Sequence of chain 1.A:
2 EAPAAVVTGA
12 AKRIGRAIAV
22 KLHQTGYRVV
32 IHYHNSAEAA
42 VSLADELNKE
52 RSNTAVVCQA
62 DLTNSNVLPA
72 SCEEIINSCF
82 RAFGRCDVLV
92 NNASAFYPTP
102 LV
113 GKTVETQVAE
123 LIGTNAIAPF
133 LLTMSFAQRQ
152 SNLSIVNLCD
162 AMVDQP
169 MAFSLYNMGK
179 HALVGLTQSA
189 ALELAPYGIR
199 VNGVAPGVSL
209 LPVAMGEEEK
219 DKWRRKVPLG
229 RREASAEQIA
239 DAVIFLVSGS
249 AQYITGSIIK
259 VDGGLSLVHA

A protein and the small-molecule ligand that binds it are described below.
Small molecule (SMILES): Nc1nnc(NCc2cccs2)s1

Binding-site contacts:
Ligand atom NAM contacts residue PHE97 of chain 1.A at 3.3 Å.
Ligand atom NAI contacts residue NAP1 of chain 1.E at 3.7 Å.
Ligand atom NAM contacts residue SER95 of chain 1.A at 2.8 Å (h-bond).
Ligand atom CAA contacts residue LEU209 of chain 1.A at 4.4 Å (hydrophobic).
Ligand atom NAI contacts residue TYR174 of chain 1.A at 3.2 Å (h-bond).
Ligand atom NAL contacts residue NAP1 of chain 1.E at 2.8 Å (h-bond).
Ligand atom CAA contacts residue MET213 of chain 1.A at 3.9 Å (hydrophobic).
Ligand atom CAE contacts residue TRP221 of chain 1.A at 3.8 Å (hydrophobic).
Ligand atom CAH contacts residue PHE97 of chain 1.A at 4.0 Å (hydrophobic).
Ligand atom SAJ contacts residue PHE97 of chain 1.A at 3.8 Å.
Ligand atom SAJ contacts residue NAP1 of chain 1.E at 3.6 Å.
Ligand atom CAK contacts residue TYR174 of chain 1.A at 4.3 Å (hydrophobic).
Ligand atom CAC contacts residue PRO210 of chain 1.A at 3.7 Å (hydrophobic).
Ligand atom CAB contacts residue PHE97 of chain 1.A at 3.7 Å (hydrophobic).
Ligand atom CAK contacts residue SER95 of chain 1.A at 3.7 Å.
Ligand atom SAD contacts residue NAP1 of chain 1.E at 3.6 Å.
Ligand atom NAI contacts residue PHE97 of chain 1.A at 3.6 Å.
Ligand atom NAG contacts residue NAP1 of chain 1.E at 3.3 Å.
Ligand atom CAB contacts residue CME168 of chain 1.A at 3.7 Å.
Ligand atom CAE contacts residue LEU209 of chain 1.A at 3.8 Å (hydrophobic).
Ligand atom CAF contacts residue PHE97 of chain 1.A at 3.8 Å (hydrophobic).
Ligand atom CAF contacts residue PRO210 of chain 1.A at 3.6 Å (hydrophobic).
Ligand atom SAD contacts residue LEU209 of chain 1.A at 3.9 Å.
Ligand atom SAD contacts residue VAL206 of chain 1.A at 4.0 Å.
Ligand atom CAA contacts residue TRP221 of chain 1.A at 3.9 Å (hydrophobic).
Ligand atom CAK contacts residue PHE97 of chain 1.A at 3.4 Å (hydrophobic).
Ligand atom CAB contacts residue MET213 of chain 1.A at 4.0 Å (hydrophobic).
Ligand atom NAM contacts residue NAP1 of chain 1.E at 3.0 Å (h-bond).
Ligand atom NAL contacts residue SER95 of chain 1.A at 3.8 Å.
Ligand atom NAL contacts residue TYR174 of chain 1.A at 3.0 Å (h-bond).
Ligand atom CAC contacts residue PHE97 of chain 1.A at 4.1 Å (hydrophobic).
Ligand atom CAH contacts residue NAP1 of chain 1.E at 3.5 Å.
Ligand atom CAC contacts residue NAP1 of chain 1.E at 4.3 Å.
Ligand atom NAG contacts residue PHE97 of chain 1.A at 4.1 Å.
Ligand atom CAE contacts residue VAL206 of chain 1.A at 3.8 Å (hydrophobic).
Ligand atom CAK contacts residue NAP1 of chain 1.E at 3.4 Å.
Ligand atom CAA contacts residue CME168 of chain 1.A at 3.5 Å.
Ligand atom CAB contacts residue PRO210 of chain 1.A at 3.8 Å (hydrophobic).
Ligand atom CAF contacts residue NAP1 of chain 1.E at 4.0 Å.
Ligand atom NAL contacts residue PHE97 of chain 1.A at 3.5 Å.